Binding-site contacts:
Ligand atom C6 contacts residue PRO1 of chain 1.C at 3.7 Å (hydrophobic).
Ligand atom C11 contacts residue PRO33 of chain 1.C at 3.6 Å (hydrophobic).
Ligand atom N1 contacts residue PRO1 of chain 1.C at 4.1 Å.
Ligand atom N1 contacts residue MET114 of chain 1.C at 3.8 Å.
Ligand atom C6 contacts residue ARG36 of chain 1.C at 3.7 Å.
Ligand atom C8 contacts residue MET114 of chain 1.C at 3.3 Å (hydrophobic).
Ligand atom C2 contacts residue LYS109 of chain 1.C at 4.2 Å.
Ligand atom N1 contacts residue LYS109 of chain 1.C at 3.6 Å (salt-bridge).
Ligand atom C12 contacts residue PRO33 of chain 1.C at 4.0 Å (hydrophobic).
Ligand atom C9 contacts residue MET114 of chain 1.C at 3.8 Å (hydrophobic).
Ligand atom C2 contacts residue PRO1 of chain 1.C at 3.6 Å (hydrophobic).
Ligand atom N3 contacts residue PHE2 of chain 1.C at 3.4 Å.
Ligand atom N1 contacts residue ARG36 of chain 1.C at 4.1 Å.
Ligand atom N3 contacts residue ILE107 of chain 1.C at 4.3 Å.
Ligand atom C5 contacts residue ARG36 of chain 1.C at 3.3 Å.
Ligand atom C4 contacts residue PRO1 of chain 1.C at 1.4 Å (hydrophobic).
Ligand atom C9 contacts residue LYS109 of chain 1.C at 4.1 Å.
Ligand atom C5 contacts residue PRO1 of chain 1.C at 2.4 Å (hydrophobic).
Ligand atom C7 contacts residue ARG36 of chain 1.C at 3.3 Å.
Ligand atom C6 contacts residue LYS109 of chain 1.C at 4.0 Å.
Ligand atom N3 contacts residue PRO1 of chain 1.C at 2.4 Å (h-bond).
Ligand atom C7 contacts residue MET114 of chain 1.C at 4.1 Å (hydrophobic).
Ligand atom C8 contacts residue LYS109 of chain 1.C at 3.3 Å.
Ligand atom C11 contacts residue ARG36 of chain 1.C at 3.3 Å.
Ligand atom C7 contacts residue LYS109 of chain 1.C at 4.0 Å.
Ligand atom C2 contacts residue ARG36 of chain 1.C at 4.1 Å.
Ligand atom C2 contacts residue PHE2 of chain 1.C at 3.5 Å (hydrophobic).
Ligand atom C4 contacts residue ARG36 of chain 1.C at 3.3 Å.
Ligand atom C12 contacts residue ARG36 of chain 1.C at 3.2 Å.
Ligand atom C8 contacts residue ARG36 of chain 1.C at 3.7 Å.
Ligand atom N1 contacts residue ILE107 of chain 1.C at 4.2 Å.
Ligand atom C10 contacts residue ARG36 of chain 1.C at 3.4 Å.
Ligand atom C9 contacts residue ARG36 of chain 1.C at 3.3 Å.
Ligand atom C6 contacts residue MET114 of chain 1.C at 4.4 Å (hydrophobic).
Ligand atom N3 contacts residue ARG36 of chain 1.C at 3.7 Å.
Ligand atom C2 contacts residue ILE107 of chain 1.C at 3.7 Å (hydrophobic).

Sequence of chain 1.C:
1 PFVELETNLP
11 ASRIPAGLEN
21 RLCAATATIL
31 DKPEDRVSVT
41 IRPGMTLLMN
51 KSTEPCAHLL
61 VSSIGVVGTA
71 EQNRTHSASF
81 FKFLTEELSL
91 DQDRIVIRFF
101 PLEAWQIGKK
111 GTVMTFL

A small-molecule ligand and the protein it binds are described below.
Small molecule (SMILES): c1ccc(-c2ccncn2)cc1